Binding-site contacts:
Ligand atom C1 contacts residue ASN165 of chain 1.B at 1.4 Å.
Ligand atom C8 contacts residue SER167 of chain 1.B at 3.8 Å.
Ligand atom C4 contacts residue ASN165 of chain 1.B at 4.2 Å.
Ligand atom C5 contacts residue ASN165 of chain 1.B at 3.7 Å.
Ligand atom C3 contacts residue SER167 of chain 1.B at 4.1 Å.
Ligand atom O5 contacts residue ASP202 of chain 1.B at 3.9 Å.
Ligand atom O7 contacts residue ASN165 of chain 1.B at 4.3 Å.
Ligand atom C3 contacts residue ASP196 of chain 1.B at 4.3 Å.
Ligand atom N2 contacts residue SER167 of chain 1.B at 2.8 Å (h-bond).
Ligand atom C1 contacts residue SER167 of chain 1.B at 3.4 Å.
Ligand atom O6 contacts residue ASP202 of chain 1.B at 4.3 Å.
Ligand atom N2 contacts residue ASN165 of chain 1.B at 2.9 Å (h-bond).
Ligand atom C2 contacts residue SER167 of chain 1.B at 3.6 Å.
Ligand atom O3 contacts residue ASP196 of chain 1.B at 3.2 Å (salt-bridge).
Ligand atom C7 contacts residue ASN165 of chain 1.B at 3.8 Å.
Ligand atom C2 contacts residue ASN165 of chain 1.B at 2.5 Å.
Ligand atom C6 contacts residue ASP202 of chain 1.B at 4.4 Å.
Ligand atom O7 contacts residue ASP196 of chain 1.B at 2.9 Å (salt-bridge).
Ligand atom C7 contacts residue ASP196 of chain 1.B at 4.1 Å.
Ligand atom C3 contacts residue ASN165 of chain 1.B at 3.8 Å.
Ligand atom C2 contacts residue ASP196 of chain 1.B at 4.4 Å.
Ligand atom C7 contacts residue SER167 of chain 1.B at 3.8 Å.
Ligand atom O5 contacts residue ASN165 of chain 1.B at 2.4 Å (h-bond).

A protein and the small-molecule ligand that binds it are described below.
Small molecule (SMILES): CC(=O)N[C@H]1[C@H](O[C@H]2[C@H](O)[C@@H](NC(C)=O)CO[C@@H]2CO)O[C@H](CO)[C@@H](O)[C@@H]1O

Sequence of chain 1.B:
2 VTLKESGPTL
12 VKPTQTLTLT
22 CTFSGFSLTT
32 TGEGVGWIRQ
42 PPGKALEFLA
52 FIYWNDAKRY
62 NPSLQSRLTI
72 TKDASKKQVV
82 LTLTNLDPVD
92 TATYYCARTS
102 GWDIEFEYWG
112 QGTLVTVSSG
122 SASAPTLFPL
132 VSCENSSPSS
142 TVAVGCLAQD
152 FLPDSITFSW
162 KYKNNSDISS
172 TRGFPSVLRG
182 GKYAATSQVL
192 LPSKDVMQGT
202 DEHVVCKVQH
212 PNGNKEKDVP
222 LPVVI